Sequence of chain 1.A:
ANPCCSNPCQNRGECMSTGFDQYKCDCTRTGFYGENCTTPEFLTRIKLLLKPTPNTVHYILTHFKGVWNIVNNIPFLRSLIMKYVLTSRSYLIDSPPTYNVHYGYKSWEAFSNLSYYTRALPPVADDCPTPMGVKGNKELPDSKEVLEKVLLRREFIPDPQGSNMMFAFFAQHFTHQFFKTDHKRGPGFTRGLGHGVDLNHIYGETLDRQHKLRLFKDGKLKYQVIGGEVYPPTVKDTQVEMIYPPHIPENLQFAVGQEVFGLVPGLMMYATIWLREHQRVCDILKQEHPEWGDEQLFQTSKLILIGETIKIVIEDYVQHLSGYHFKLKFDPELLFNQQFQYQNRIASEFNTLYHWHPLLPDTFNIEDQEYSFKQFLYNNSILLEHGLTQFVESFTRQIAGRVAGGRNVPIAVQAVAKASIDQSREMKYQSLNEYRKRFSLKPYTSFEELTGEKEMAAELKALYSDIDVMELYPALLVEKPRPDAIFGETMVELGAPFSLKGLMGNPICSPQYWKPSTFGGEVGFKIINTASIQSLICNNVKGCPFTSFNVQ

Binding-site contacts:
Ligand atom C8 contacts residue ASN113 of chain 1.A at 4.0 Å.
Ligand atom C2 contacts residue GLU109 of chain 1.A at 4.4 Å.
Ligand atom N2 contacts residue SER115 of chain 1.A at 4.0 Å.
Ligand atom C5 contacts residue ASN113 of chain 1.A at 3.6 Å.
Ligand atom C6 contacts residue TYR116 of chain 1.A at 3.2 Å (hydrophobic).
Ligand atom O7 contacts residue ASN113 of chain 1.A at 3.1 Å (h-bond).
Ligand atom C5 contacts residue TYR116 of chain 1.A at 3.2 Å (hydrophobic).
Ligand atom O6 contacts residue TYR103 of chain 1.A at 3.8 Å.
Ligand atom O5 contacts residue ASN113 of chain 1.A at 2.3 Å (h-bond).
Ligand atom C3 contacts residue ARG185 of chain 1.A at 4.3 Å.
Ligand atom C1 contacts residue TYR116 of chain 1.A at 4.2 Å (hydrophobic).
Ligand atom C8 contacts residue SER115 of chain 1.A at 3.3 Å.
Ligand atom C6 contacts residue GLU109 of chain 1.A at 3.7 Å.
Ligand atom C1 contacts residue ASN113 of chain 1.A at 1.4 Å.
Ligand atom N2 contacts residue ARG185 of chain 1.A at 3.8 Å.
Ligand atom C7 contacts residue SER115 of chain 1.A at 4.1 Å.
Ligand atom N2 contacts residue ASN113 of chain 1.A at 2.8 Å (h-bond).
Ligand atom C7 contacts residue ARG185 of chain 1.A at 4.4 Å.
Ligand atom O6 contacts residue TYR116 of chain 1.A at 2.9 Å (h-bond).
Ligand atom C5 contacts residue GLU109 of chain 1.A at 3.8 Å.
Ligand atom C1 contacts residue GLU109 of chain 1.A at 3.4 Å.
Ligand atom C2 contacts residue ASN113 of chain 1.A at 2.4 Å.
Ligand atom O5 contacts residue TYR116 of chain 1.A at 3.4 Å (h-bond).
Ligand atom O5 contacts residue GLU109 of chain 1.A at 2.6 Å (salt-bridge).
Ligand atom C8 contacts residue ARG185 of chain 1.A at 4.2 Å.
Ligand atom O3 contacts residue ARG185 of chain 1.A at 3.8 Å.
Ligand atom C7 contacts residue ASN113 of chain 1.A at 3.1 Å.
Ligand atom C3 contacts residue ASN113 of chain 1.A at 3.7 Å.
Ligand atom C4 contacts residue ASN113 of chain 1.A at 4.0 Å.
Ligand atom O6 contacts residue GLU109 of chain 1.A at 2.8 Å (salt-bridge).

A small-molecule ligand and the protein it binds are described below.
Small molecule (SMILES): CC(=O)N[C@@H]1[C@@H](O)[C@H](O)[C@@H](CO)O[C@H]1O